Binding-site contacts:
Ligand atom C4 contacts residue ARG112 of chain 1.B at 3.7 Å.
Ligand atom C2 contacts residue GLU251 of chain 1.B at 3.8 Å.
Ligand atom C7 contacts residue THR219 of chain 1.B at 3.8 Å.
Ligand atom N1 contacts residue THR254 of chain 1.B at 3.5 Å.
Ligand atom O2 contacts residue THR219 of chain 1.B at 3.2 Å (h-bond).
Ligand atom N2 contacts residue GLU251 of chain 1.B at 2.7 Å (salt-bridge).
Ligand atom BR1 contacts residue ARG112 of chain 1.B at 3.8 Å.
Ligand atom C19 contacts residue LYS493 of chain 1.B at 3.7 Å.
Ligand atom C3 contacts residue THR219 of chain 1.B at 3.9 Å.
Ligand atom C17 contacts residue ARG112 of chain 1.B at 3.8 Å.
Ligand atom C14 contacts residue PRO492 of chain 1.B at 3.8 Å (hydrophobic).
Ligand atom N3 contacts residue PRO492 of chain 1.B at 3.4 Å.
Ligand atom C4 contacts residue THR220 of chain 1.B at 3.8 Å.
Ligand atom O2 contacts residue ASN218 of chain 1.B at 3.0 Å (h-bond).
Ligand atom C9 contacts residue HIS115 of chain 1.B at 3.5 Å.
Ligand atom C5 contacts residue THR220 of chain 1.B at 3.6 Å.
Ligand atom N3 contacts residue LEU255 of chain 1.B at 3.6 Å.
Ligand atom C19 contacts residue ARG112 of chain 1.B at 3.7 Å.
Ligand atom N2 contacts residue THR254 of chain 1.B at 3.5 Å.
Ligand atom O2 contacts residue THR220 of chain 1.B at 3.3 Å (h-bond).
Ligand atom C15 contacts residue PRO492 of chain 1.B at 3.8 Å (hydrophobic).
Ligand atom C4 contacts residue THR219 of chain 1.B at 3.4 Å.
Ligand atom C16 contacts residue ARG112 of chain 1.B at 3.9 Å.
Ligand atom C10 contacts residue PHE114 of chain 1.B at 3.9 Å (hydrophobic).
Ligand atom N1 contacts residue THR220 of chain 1.B at 3.9 Å.
Ligand atom N2 contacts residue LEU255 of chain 1.B at 3.6 Å.
Ligand atom C2 contacts residue THR220 of chain 1.B at 3.7 Å.
Ligand atom C20 contacts residue THR220 of chain 1.B at 3.6 Å.
Ligand atom O2 contacts residue LEU217 of chain 1.B at 3.7 Å.
Ligand atom N1 contacts residue GLU251 of chain 1.B at 3.8 Å.
Ligand atom N3 contacts residue GLU251 of chain 1.B at 3.6 Å (salt-bridge).
Ligand atom C8 contacts residue THR219 of chain 1.B at 3.5 Å.
Ligand atom O1 contacts residue ARG112 of chain 1.B at 2.9 Å (salt-bridge).
Ligand atom C18 contacts residue ARG112 of chain 1.B at 3.6 Å.
Ligand atom C1 contacts residue THR220 of chain 1.B at 3.6 Å.
Ligand atom C9 contacts residue PHE114 of chain 1.B at 3.5 Å (hydrophobic).
Ligand atom C2 contacts residue THR254 of chain 1.B at 3.5 Å.
Ligand atom C6 contacts residue ARG112 of chain 1.B at 3.9 Å.
Ligand atom C13 contacts residue HIS115 of chain 1.B at 3.9 Å.
Ligand atom C8 contacts residue ARG112 of chain 1.B at 3.5 Å.

Sequence of chain 1.B:
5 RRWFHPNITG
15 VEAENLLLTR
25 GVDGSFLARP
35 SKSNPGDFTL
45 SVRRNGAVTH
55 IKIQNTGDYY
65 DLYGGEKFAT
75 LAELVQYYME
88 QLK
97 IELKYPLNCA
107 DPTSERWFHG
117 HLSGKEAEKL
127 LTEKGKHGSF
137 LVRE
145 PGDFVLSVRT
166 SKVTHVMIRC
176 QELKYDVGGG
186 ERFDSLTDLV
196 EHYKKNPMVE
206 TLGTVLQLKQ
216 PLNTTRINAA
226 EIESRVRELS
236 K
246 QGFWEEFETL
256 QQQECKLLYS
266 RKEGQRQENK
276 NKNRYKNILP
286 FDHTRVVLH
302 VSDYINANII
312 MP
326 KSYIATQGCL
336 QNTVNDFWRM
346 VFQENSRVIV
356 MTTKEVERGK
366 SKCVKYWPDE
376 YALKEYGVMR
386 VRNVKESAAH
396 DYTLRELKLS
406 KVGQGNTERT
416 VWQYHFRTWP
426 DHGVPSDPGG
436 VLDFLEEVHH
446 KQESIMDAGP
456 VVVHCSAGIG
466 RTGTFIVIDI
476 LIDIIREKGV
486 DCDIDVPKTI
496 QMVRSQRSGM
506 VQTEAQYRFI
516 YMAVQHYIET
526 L

The protein below binds the small molecule below.
Small molecule (SMILES): Cc1ccc(-c2cc(C(=O)O)c3c(-c4ccc(Br)cc4)n[nH]c3n2)cc1